Sequence of chain 1.C:
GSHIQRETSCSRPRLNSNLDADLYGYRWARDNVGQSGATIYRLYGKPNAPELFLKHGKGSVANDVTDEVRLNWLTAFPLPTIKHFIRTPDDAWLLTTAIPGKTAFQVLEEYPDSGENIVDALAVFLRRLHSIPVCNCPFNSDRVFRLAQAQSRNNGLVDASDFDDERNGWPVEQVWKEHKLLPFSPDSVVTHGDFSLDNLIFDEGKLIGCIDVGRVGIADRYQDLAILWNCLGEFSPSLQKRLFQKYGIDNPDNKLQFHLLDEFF

Binding-site contacts:
Ligand atom CAG contacts residue ILE102 of chain 1.C at 4.3 Å (hydrophobic).
Ligand atom C6 contacts residue PHE54 of chain 1.C at 3.8 Å (hydrophobic).
Ligand atom CAE contacts residue PHE54 of chain 1.C at 4.1 Å (hydrophobic).
Ligand atom N1 contacts residue ILE216 of chain 1.C at 4.0 Å.
Ligand atom NAD contacts residue ILE102 of chain 1.C at 3.1 Å (h-bond).
Ligand atom C5 contacts residue PHE54 of chain 1.C at 3.7 Å (hydrophobic).
Ligand atom CAC contacts residue ILE216 of chain 1.C at 3.9 Å (hydrophobic).
Ligand atom CAK contacts residue PHE54 of chain 1.C at 3.6 Å (hydrophobic).
Ligand atom CAH contacts residue ILE206 of chain 1.C at 4.2 Å (hydrophobic).
Ligand atom CAS contacts residue PHE54 of chain 1.C at 4.3 Å (hydrophobic).
Ligand atom C5 contacts residue ILE216 of chain 1.C at 3.8 Å (hydrophobic).
Ligand atom C4 contacts residue PHE54 of chain 1.C at 3.6 Å (hydrophobic).
Ligand atom NAX contacts residue ILE216 of chain 1.C at 3.6 Å.
Ligand atom NAX contacts residue PHE54 of chain 1.C at 4.2 Å.
Ligand atom C6 contacts residue ILE102 of chain 1.C at 3.8 Å (hydrophobic).
Ligand atom CAA contacts residue PHE54 of chain 1.C at 3.9 Å (hydrophobic).
Ligand atom CAJ contacts residue GLY104 of chain 1.C at 3.6 Å.
Ligand atom N1 contacts residue ALA101 of chain 1.C at 3.7 Å.
Ligand atom NAP contacts residue ILE216 of chain 1.C at 3.4 Å.
Ligand atom CAG contacts residue GLY104 of chain 1.C at 3.2 Å.
Ligand atom C2 contacts residue PHE54 of chain 1.C at 3.8 Å (hydrophobic).
Ligand atom CAF contacts residue ASP32 of chain 1.C at 4.2 Å.
Ligand atom C2 contacts residue THR100 of chain 1.C at 3.8 Å.
Ligand atom CAC contacts residue ASP217 of chain 1.C at 4.2 Å.
Ligand atom N3 contacts residue ILE216 of chain 1.C at 3.9 Å.
Ligand atom CAS contacts residue ILE216 of chain 1.C at 3.5 Å (hydrophobic).
Ligand atom CAY contacts residue ILE216 of chain 1.C at 4.3 Å (hydrophobic).
Ligand atom N1 contacts residue PHE54 of chain 1.C at 3.8 Å.
Ligand atom N3 contacts residue PHE54 of chain 1.C at 3.6 Å.
Ligand atom CAM contacts residue ILE216 of chain 1.C at 4.1 Å (hydrophobic).
Ligand atom C2 contacts residue PRO83 of chain 1.C at 3.8 Å (hydrophobic).
Ligand atom CAF contacts residue PHE54 of chain 1.C at 3.4 Å (hydrophobic).
Ligand atom CAE contacts residue GLU52 of chain 1.C at 4.2 Å.
Ligand atom C2 contacts residue ILE216 of chain 1.C at 3.9 Å (hydrophobic).
Ligand atom N3 contacts residue PRO83 of chain 1.C at 4.3 Å.
Ligand atom N1 contacts residue ILE102 of chain 1.C at 2.9 Å (h-bond).
Ligand atom C2 contacts residue ALA101 of chain 1.C at 3.8 Å (hydrophobic).
Ligand atom C6 contacts residue ILE216 of chain 1.C at 4.1 Å (hydrophobic).
Ligand atom C2 contacts residue ILE102 of chain 1.C at 3.6 Å (hydrophobic).
Ligand atom C4 contacts residue ILE216 of chain 1.C at 3.9 Å (hydrophobic).

This protein binds this small molecule.
Small molecule (SMILES): CC(C)(C)n1nc(Cc2cccc3ccccc23)c2c(N)ncnc21